Sequence of chain 8.A:
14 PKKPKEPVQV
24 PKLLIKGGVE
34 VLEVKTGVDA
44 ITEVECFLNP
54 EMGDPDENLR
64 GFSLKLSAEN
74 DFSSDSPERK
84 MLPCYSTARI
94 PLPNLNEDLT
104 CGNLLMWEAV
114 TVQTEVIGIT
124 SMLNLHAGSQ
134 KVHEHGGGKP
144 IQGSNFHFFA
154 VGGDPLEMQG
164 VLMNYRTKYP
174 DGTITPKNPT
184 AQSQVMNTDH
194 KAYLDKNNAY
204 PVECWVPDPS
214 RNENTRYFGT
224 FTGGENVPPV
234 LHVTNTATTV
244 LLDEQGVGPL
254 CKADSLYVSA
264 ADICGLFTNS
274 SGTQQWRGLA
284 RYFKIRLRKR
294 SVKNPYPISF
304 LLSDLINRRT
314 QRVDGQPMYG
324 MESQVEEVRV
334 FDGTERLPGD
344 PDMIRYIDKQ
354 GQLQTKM

Sequence of chain 8.E:
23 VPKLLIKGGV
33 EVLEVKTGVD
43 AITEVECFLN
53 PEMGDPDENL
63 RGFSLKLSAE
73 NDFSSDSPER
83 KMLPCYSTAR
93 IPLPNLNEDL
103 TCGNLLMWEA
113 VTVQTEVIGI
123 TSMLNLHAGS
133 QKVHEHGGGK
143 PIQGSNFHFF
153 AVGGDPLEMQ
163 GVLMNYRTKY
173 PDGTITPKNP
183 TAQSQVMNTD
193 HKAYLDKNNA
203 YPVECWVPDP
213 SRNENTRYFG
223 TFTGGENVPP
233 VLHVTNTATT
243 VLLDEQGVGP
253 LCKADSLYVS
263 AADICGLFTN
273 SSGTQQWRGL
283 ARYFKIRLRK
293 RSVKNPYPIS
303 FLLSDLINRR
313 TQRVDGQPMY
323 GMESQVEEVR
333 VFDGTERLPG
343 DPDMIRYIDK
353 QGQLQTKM

Binding-site contacts:
Ligand atom O1B contacts residue LYS68 of chain 8.E at 3.1 Å.
Ligand atom O8 contacts residue LYS68 of chain 8.E at 3.3 Å.
Ligand atom N5 contacts residue LEU62 of chain 8.E at 3.9 Å.
Ligand atom C11 contacts residue HIS138 of chain 8.D at 3.5 Å.
Ligand atom C10 contacts residue LEU62 of chain 8.E at 3.1 Å (hydrophobic).
Ligand atom C1 contacts residue THR276 of chain 8.E at 3.3 Å.
Ligand atom O8 contacts residue ASN272 of chain 8.E at 3.5 Å (h-bond).
Ligand atom N5 contacts residue ASN272 of chain 8.E at 3.2 Å (h-bond).
Ligand atom C7 contacts residue LEU62 of chain 8.E at 3.8 Å (hydrophobic).
Ligand atom C11 contacts residue PHE65 of chain 8.E at 3.7 Å (hydrophobic).
Ligand atom C11 contacts residue GLN278 of chain 8.E at 3.5 Å.
Ligand atom O7 contacts residue LEU62 of chain 8.E at 3.3 Å.
Ligand atom C11 contacts residue LEU62 of chain 8.E at 3.5 Å (hydrophobic).
Ligand atom O10 contacts residue PHE75 of chain 8.A at 3.9 Å.
Ligand atom O9 contacts residue LYS68 of chain 8.E at 2.9 Å (salt-bridge).
Ligand atom O9 contacts residue GLN278 of chain 8.E at 4.0 Å.
Ligand atom C10 contacts residue GLN278 of chain 8.E at 4.0 Å.
Ligand atom C6 contacts residue ASN272 of chain 8.E at 3.7 Å.
Ligand atom O1B contacts residue THR276 of chain 8.E at 3.4 Å (h-bond).
Ligand atom O1A contacts residue THR276 of chain 8.E at 2.6 Å (h-bond).
Ligand atom C9 contacts residue LEU67 of chain 8.E at 4.0 Å (hydrophobic).
Ligand atom O1A contacts residue LYS68 of chain 8.E at 3.8 Å.
Ligand atom C1 contacts residue LYS68 of chain 8.E at 3.8 Å.
Ligand atom C11 contacts residue PHE75 of chain 8.A at 3.5 Å (hydrophobic).
Ligand atom O1A contacts residue ASN272 of chain 8.E at 3.6 Å.
Ligand atom C9 contacts residue GLN278 of chain 8.E at 3.3 Å.
Ligand atom C6 contacts residue LYS68 of chain 8.E at 4.0 Å.
Ligand atom C8 contacts residue GLN278 of chain 8.E at 3.7 Å.
Ligand atom O9 contacts residue LEU67 of chain 8.E at 3.1 Å.
Ligand atom C9 contacts residue LYS68 of chain 8.E at 3.8 Å.
Ligand atom C11 contacts residue THR276 of chain 8.E at 3.4 Å.
Ligand atom O1B contacts residue SER274 of chain 8.E at 3.3 Å (h-bond).
Ligand atom N5 contacts residue GLN278 of chain 8.E at 3.7 Å.
Ligand atom O8 contacts residue GLN278 of chain 8.E at 3.5 Å (h-bond).
Ligand atom C10 contacts residue ASN272 of chain 8.E at 3.9 Å.
Ligand atom O10 contacts residue LEU62 of chain 8.E at 2.8 Å.
Ligand atom C11 contacts residue PHE270 of chain 8.E at 3.9 Å (hydrophobic).
Ligand atom O8 contacts residue THR276 of chain 8.E at 4.0 Å.
Ligand atom C7 contacts residue GLN278 of chain 8.E at 3.9 Å.
Ligand atom C11 contacts residue ASN272 of chain 8.E at 3.5 Å.

The small molecule below binds the protein below.
Small molecule (SMILES): CC(=O)N[C@H]1[C@H]([C@H](O)[C@H](O)CO)O[C@@](O[C@H](CO)[C@@H](O)[C@@H]2O[C@@H](C(=O)O)C[C@H](O)[C@H]2NC(C)=O)(C(=O)O)C[C@@H]1O

Sequence of chain 8.D:
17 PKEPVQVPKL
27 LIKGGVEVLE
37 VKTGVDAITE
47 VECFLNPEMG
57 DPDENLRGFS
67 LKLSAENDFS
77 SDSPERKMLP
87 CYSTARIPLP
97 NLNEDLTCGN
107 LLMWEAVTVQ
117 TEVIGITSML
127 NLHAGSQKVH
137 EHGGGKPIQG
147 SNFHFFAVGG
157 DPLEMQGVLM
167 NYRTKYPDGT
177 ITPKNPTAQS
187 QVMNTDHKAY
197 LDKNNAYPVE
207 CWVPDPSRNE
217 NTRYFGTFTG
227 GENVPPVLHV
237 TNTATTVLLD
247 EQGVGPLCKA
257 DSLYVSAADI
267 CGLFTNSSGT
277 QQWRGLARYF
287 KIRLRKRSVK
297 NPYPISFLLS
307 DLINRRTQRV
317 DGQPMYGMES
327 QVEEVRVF